Sequence of chain 32.C:
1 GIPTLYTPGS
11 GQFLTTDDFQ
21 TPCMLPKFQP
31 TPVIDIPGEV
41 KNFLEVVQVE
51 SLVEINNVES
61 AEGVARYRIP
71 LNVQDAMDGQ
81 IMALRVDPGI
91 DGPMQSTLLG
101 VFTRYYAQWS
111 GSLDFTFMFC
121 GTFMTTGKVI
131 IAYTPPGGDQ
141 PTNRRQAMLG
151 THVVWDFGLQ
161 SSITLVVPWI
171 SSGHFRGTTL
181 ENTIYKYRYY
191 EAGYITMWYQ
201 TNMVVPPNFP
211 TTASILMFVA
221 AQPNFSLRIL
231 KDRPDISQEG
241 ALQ

Binding-site contacts:
Ligand atom O contacts residue MET247 of chain 32.A at 3.8 Å.
Ligand atom CB contacts residue PRO249 of chain 32.A at 4.3 Å (hydrophobic).
Ligand atom SG contacts residue ILE236 of chain 32.C at 4.3 Å.
Ligand atom O contacts residue ARG233 of chain 32.C at 4.1 Å.
Ligand atom N contacts residue THR248 of chain 32.A at 4.1 Å.
Ligand atom SG contacts residue PRO249 of chain 32.A at 3.6 Å.
Ligand atom CB contacts residue THR248 of chain 32.A at 4.5 Å.
Ligand atom CB contacts residue ASP235 of chain 32.C at 2.8 Å.
Ligand atom N contacts residue PRO249 of chain 32.A at 3.5 Å.
Ligand atom C contacts residue ASP235 of chain 32.C at 4.3 Å.
Ligand atom SG contacts residue GLY1 of chain 32.P at 4.4 Å.
Ligand atom SG contacts residue THR248 of chain 32.A at 3.2 Å (h-bond).
Ligand atom CB contacts residue GLY1 of chain 32.P at 3.7 Å.
Ligand atom SG contacts residue MET247 of chain 32.A at 3.4 Å.
Ligand atom N contacts residue GLY1 of chain 32.P at 2.9 Å (h-bond).
Ligand atom CA contacts residue ASP235 of chain 32.C at 4.0 Å.
Ligand atom C contacts residue GLY1 of chain 32.P at 1.3 Å.
Ligand atom O contacts residue GLY1 of chain 32.P at 2.2 Å (h-bond).
Ligand atom O contacts residue ASP235 of chain 32.C at 3.4 Å.
Ligand atom N contacts residue MET247 of chain 32.A at 3.8 Å.
Ligand atom SG contacts residue ASP235 of chain 32.C at 3.7 Å.
Ligand atom CA contacts residue MET247 of chain 32.A at 4.2 Å (hydrophobic).
Ligand atom CA contacts residue GLY1 of chain 32.P at 2.4 Å.
Ligand atom C contacts residue MET247 of chain 32.A at 3.7 Å (hydrophobic).

A protein and the small-molecule ligand that binds it are described below.
Small molecule (SMILES): N[C@@H](CS)C(=O)O

Sequence of chain 32.A:
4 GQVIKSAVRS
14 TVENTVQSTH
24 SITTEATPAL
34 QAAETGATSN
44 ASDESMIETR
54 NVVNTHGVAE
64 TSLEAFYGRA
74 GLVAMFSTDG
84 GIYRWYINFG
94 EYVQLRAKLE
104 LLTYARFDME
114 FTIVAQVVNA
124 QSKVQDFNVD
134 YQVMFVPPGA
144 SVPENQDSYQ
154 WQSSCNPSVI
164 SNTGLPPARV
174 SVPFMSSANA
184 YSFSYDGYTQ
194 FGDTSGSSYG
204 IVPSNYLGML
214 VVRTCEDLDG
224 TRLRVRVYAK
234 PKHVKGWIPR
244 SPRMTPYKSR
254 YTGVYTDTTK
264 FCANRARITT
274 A